Sequence of chain 1.A:
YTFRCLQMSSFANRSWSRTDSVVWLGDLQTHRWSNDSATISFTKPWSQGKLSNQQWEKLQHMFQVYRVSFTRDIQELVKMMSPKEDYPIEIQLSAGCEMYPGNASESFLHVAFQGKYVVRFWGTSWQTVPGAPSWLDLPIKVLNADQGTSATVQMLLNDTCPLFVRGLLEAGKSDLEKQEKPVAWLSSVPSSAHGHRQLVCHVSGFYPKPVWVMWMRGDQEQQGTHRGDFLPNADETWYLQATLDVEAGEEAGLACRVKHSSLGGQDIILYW

The protein below binds the small molecule below.
Small molecule (SMILES): CC(=O)N[C@@H]1[C@@H](O)[C@H](O)[C@@H](CO)O[C@H]1O

Binding-site contacts:
Ligand atom O7 contacts residue ASP43 of chain 1.A at 4.3 Å.
Ligand atom C2 contacts residue ASN42 of chain 1.A at 2.5 Å.
Ligand atom C7 contacts residue ARG25 of chain 1.A at 4.1 Å.
Ligand atom O7 contacts residue ASN42 of chain 1.A at 3.4 Å (h-bond).
Ligand atom N2 contacts residue ASN42 of chain 1.A at 3.0 Å (h-bond).
Ligand atom C8 contacts residue ARG25 of chain 1.A at 3.9 Å.
Ligand atom O5 contacts residue ASN42 of chain 1.A at 2.3 Å (h-bond).
Ligand atom C7 contacts residue SER24 of chain 1.A at 3.6 Å.
Ligand atom C3 contacts residue ASN42 of chain 1.A at 3.8 Å.
Ligand atom N2 contacts residue SER24 of chain 1.A at 2.9 Å (h-bond).
Ligand atom C1 contacts residue SER24 of chain 1.A at 3.9 Å.
Ligand atom C4 contacts residue ASN42 of chain 1.A at 4.2 Å.
Ligand atom O7 contacts residue ARG25 of chain 1.A at 4.0 Å.
Ligand atom C3 contacts residue SER24 of chain 1.A at 4.1 Å.
Ligand atom O6 contacts residue ASN42 of chain 1.A at 3.8 Å.
Ligand atom N2 contacts residue ARG25 of chain 1.A at 4.2 Å.
Ligand atom C2 contacts residue SER24 of chain 1.A at 3.8 Å.
Ligand atom C1 contacts residue ASN42 of chain 1.A at 1.4 Å.
Ligand atom C8 contacts residue SER24 of chain 1.A at 3.6 Å.
Ligand atom C5 contacts residue ASN42 of chain 1.A at 3.6 Å.
Ligand atom C8 contacts residue TRP23 of chain 1.A at 3.5 Å (hydrophobic).
Ligand atom C7 contacts residue ASN42 of chain 1.A at 3.4 Å.